Sequence of chain 1.D:
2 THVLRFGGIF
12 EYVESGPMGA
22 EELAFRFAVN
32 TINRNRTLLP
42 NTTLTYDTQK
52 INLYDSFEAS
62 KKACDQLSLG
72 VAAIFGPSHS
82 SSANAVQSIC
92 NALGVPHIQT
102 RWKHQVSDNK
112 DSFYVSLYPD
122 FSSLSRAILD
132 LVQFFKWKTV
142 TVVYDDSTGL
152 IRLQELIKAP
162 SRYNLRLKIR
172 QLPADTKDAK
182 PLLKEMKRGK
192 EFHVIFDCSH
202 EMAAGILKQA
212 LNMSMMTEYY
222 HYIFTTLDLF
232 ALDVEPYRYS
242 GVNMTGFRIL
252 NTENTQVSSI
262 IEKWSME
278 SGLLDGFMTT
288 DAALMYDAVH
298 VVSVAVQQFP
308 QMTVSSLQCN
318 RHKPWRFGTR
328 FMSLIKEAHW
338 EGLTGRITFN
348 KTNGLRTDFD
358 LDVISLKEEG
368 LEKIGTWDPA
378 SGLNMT

The protein below binds the small molecule below.
Small molecule (SMILES): CC(=O)N[C@@H]1[C@@H](O)[C@H](O)[C@@H](CO)O[C@H]1O

Binding-site contacts:
Ligand atom C1 contacts residue ASN350 of chain 1.D at 4.3 Å.
Ligand atom C7 contacts residue ASN347 of chain 1.D at 3.4 Å.
Ligand atom O7 contacts residue THR354 of chain 1.D at 3.9 Å.
Ligand atom O5 contacts residue ASN350 of chain 1.D at 3.4 Å (h-bond).
Ligand atom C5 contacts residue ASN350 of chain 1.D at 4.2 Å.
Ligand atom C5 contacts residue THR349 of chain 1.D at 4.1 Å.
Ligand atom N2 contacts residue ASN347 of chain 1.D at 2.8 Å (h-bond).
Ligand atom C2 contacts residue THR349 of chain 1.D at 4.5 Å.
Ligand atom C5 contacts residue ASN347 of chain 1.D at 3.6 Å.
Ligand atom O5 contacts residue ASN347 of chain 1.D at 2.4 Å (h-bond).
Ligand atom C2 contacts residue THR354 of chain 1.D at 4.2 Å.
Ligand atom C2 contacts residue ASN347 of chain 1.D at 2.2 Å.
Ligand atom O5 contacts residue THR349 of chain 1.D at 3.5 Å (h-bond).
Ligand atom C6 contacts residue ASN350 of chain 1.D at 3.8 Å.
Ligand atom C4 contacts residue ASN347 of chain 1.D at 4.0 Å.
Ligand atom O6 contacts residue THR354 of chain 1.D at 4.1 Å.
Ligand atom O7 contacts residue ASN347 of chain 1.D at 3.3 Å (h-bond).
Ligand atom C1 contacts residue THR354 of chain 1.D at 4.1 Å.
Ligand atom C3 contacts residue ASN347 of chain 1.D at 3.6 Å.
Ligand atom O5 contacts residue THR354 of chain 1.D at 4.2 Å.
Ligand atom O6 contacts residue ASN350 of chain 1.D at 3.6 Å (h-bond).
Ligand atom C1 contacts residue ASN347 of chain 1.D at 1.4 Å.
Ligand atom C1 contacts residue THR349 of chain 1.D at 3.2 Å.